Sequence of chain 2.A:
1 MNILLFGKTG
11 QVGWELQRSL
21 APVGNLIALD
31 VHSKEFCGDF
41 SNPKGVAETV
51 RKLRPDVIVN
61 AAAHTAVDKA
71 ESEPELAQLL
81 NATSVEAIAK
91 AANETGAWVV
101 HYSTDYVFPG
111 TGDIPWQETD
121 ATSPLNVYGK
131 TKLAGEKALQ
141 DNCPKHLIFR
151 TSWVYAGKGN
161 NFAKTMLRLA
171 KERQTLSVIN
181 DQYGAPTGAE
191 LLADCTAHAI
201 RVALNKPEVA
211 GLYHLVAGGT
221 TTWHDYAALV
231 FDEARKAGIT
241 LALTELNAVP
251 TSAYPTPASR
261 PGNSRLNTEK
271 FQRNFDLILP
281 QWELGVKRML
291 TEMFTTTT

This small molecule binds to this protein.
Small molecule (SMILES): Cc1cn([C@H]2C[C@H](O)[C@@H](CO[P](=O)(O)O[P](=O)(O)O[C@H]3O[C@@H](C)[C@H](O)[C@@H](O)[C@H]3O)O2)c(=O)[nH]c1=O

Binding-site contacts:
Ligand atom O2P contacts residue TRP223 of chain 2.A at 3.7 Å.
Ligand atom C4' contacts residue PHE162 of chain 2.A at 3.8 Å (hydrophobic).
Ligand atom C2 contacts residue NDP1 of chain 2.C at 3.9 Å.
Ligand atom O3P contacts residue ARG260 of chain 2.A at 3.2 Å (salt-bridge).
Ligand atom O3 contacts residue ASP105 of chain 2.A at 3.1 Å (salt-bridge).
Ligand atom C5 contacts residue TYR128 of chain 2.A at 3.7 Å (hydrophobic).
Ligand atom C4 contacts residue NDP1 of chain 2.C at 3.1 Å.
Ligand atom O3' contacts residue TRP223 of chain 2.A at 3.3 Å (h-bond).
Ligand atom C6 contacts residue VAL67 of chain 2.A at 3.8 Å (hydrophobic).
Ligand atom C5' contacts residue TRP223 of chain 2.A at 3.5 Å (hydrophobic).
Ligand atom C5' contacts residue PHE162 of chain 2.A at 3.9 Å (hydrophobic).
Ligand atom O5 contacts residue NDP1 of chain 2.C at 3.9 Å.
Ligand atom O3' contacts residue GLN182 of chain 2.A at 3.7 Å.
Ligand atom O3P contacts residue VAL67 of chain 2.A at 3.2 Å.
Ligand atom OPP contacts residue ARG260 of chain 2.A at 3.8 Å.
Ligand atom O3' contacts residue ILE179 of chain 2.A at 3.9 Å.
Ligand atom C3 contacts residue TYR106 of chain 2.A at 3.6 Å (hydrophobic).
Ligand atom O4 contacts residue THR104 of chain 2.A at 2.8 Å (h-bond).
Ligand atom O21 contacts residue VAL178 of chain 2.A at 2.9 Å.
Ligand atom N31 contacts residue SER177 of chain 2.A at 3.6 Å.
Ligand atom C5 contacts residue VAL67 of chain 2.A at 3.7 Å (hydrophobic).
Ligand atom O4' contacts residue PHE162 of chain 2.A at 3.5 Å.
Ligand atom O3 contacts residue NDP1 of chain 2.C at 3.9 Å.
Ligand atom O4 contacts residue ASP105 of chain 2.A at 3.6 Å.
Ligand atom O5 contacts residue VAL67 of chain 2.A at 3.8 Å.
Ligand atom O2 contacts residue NDP1 of chain 2.C at 2.8 Å (h-bond).
Ligand atom C6 contacts residue TYR128 of chain 2.A at 3.4 Å (hydrophobic).
Ligand atom O3 contacts residue SER152 of chain 2.A at 3.5 Å.
Ligand atom O21 contacts residue ILE179 of chain 2.A at 3.5 Å (h-bond).
Ligand atom C2 contacts residue TYR106 of chain 2.A at 3.6 Å (hydrophobic).
Ligand atom O3 contacts residue TYR106 of chain 2.A at 3.9 Å.
Ligand atom C1 contacts residue TYR106 of chain 2.A at 3.7 Å (hydrophobic).
Ligand atom C2' contacts residue ILE179 of chain 2.A at 3.7 Å (hydrophobic).
Ligand atom C3 contacts residue ASP105 of chain 2.A at 3.9 Å.
Ligand atom O4 contacts residue TYR128 of chain 2.A at 3.5 Å.
Ligand atom O4 contacts residue NDP1 of chain 2.C at 2.9 Å.
Ligand atom C4' contacts residue TRP223 of chain 2.A at 3.9 Å (hydrophobic).
Ligand atom O2 contacts residue TRP153 of chain 2.A at 3.5 Å.
Ligand atom C6 contacts residue NDP1 of chain 2.C at 3.5 Å.
Ligand atom O3 contacts residue TRP153 of chain 2.A at 2.9 Å (h-bond).